A protein and the small-molecule ligand that binds it are described below.
Small molecule (SMILES): CC[C@@H]([C@H](C)O)n1ncn(-c2ccc(N3CCN(c4ccc(OC[C@@H]5CO[C@@](Cn6cncn6)(c6ccc(F)cc6F)C5)cc4)CC3)cc2)c1=O

Binding-site contacts:
Ligand atom OAC contacts residue ALA197 of chain 1.B at 3.0 Å (h-bond).
Ligand atom FAE contacts residue MET92 of chain 1.B at 3.5 Å.
Ligand atom CBJ contacts residue TYR102 of chain 1.B at 3.5 Å (hydrophobic).
Ligand atom CAQ contacts residue ALA277 of chain 1.B at 3.4 Å (hydrophobic).
Ligand atom NBD contacts residue HEM1 of chain 1.G at 1.9 Å.
Ligand atom FAE contacts residue PHE276 of chain 1.B at 3.3 Å.
Ligand atom CAK contacts residue MET446 of chain 1.B at 3.4 Å (hydrophobic).
Ligand atom CAS contacts residue HEM1 of chain 1.G at 2.9 Å.
Ligand atom CAQ contacts residue HEM1 of chain 1.G at 3.0 Å.
Ligand atom CAJ contacts residue MET346 of chain 1.B at 3.4 Å (hydrophobic).
Ligand atom NBE contacts residue ALA277 of chain 1.B at 3.6 Å.
Ligand atom CBB contacts residue TYR89 of chain 1.B at 3.9 Å (hydrophobic).
Ligand atom NBE contacts residue THR281 of chain 1.B at 3.7 Å.
Ligand atom CBM contacts residue PRO196 of chain 1.B at 3.8 Å (hydrophobic).
Ligand atom CAZ contacts residue PRO196 of chain 1.B at 3.8 Å (hydrophobic).
Ligand atom CAI contacts residue MET446 of chain 1.B at 3.5 Å (hydrophobic).
Ligand atom CAB contacts residue LEU194 of chain 1.B at 3.7 Å (hydrophobic).
Ligand atom FAF contacts residue HEM1 of chain 1.G at 3.3 Å.
Ligand atom FAF contacts residue ALA273 of chain 1.B at 3.8 Å.
Ligand atom C32 contacts residue TYR89 of chain 1.B at 3.5 Å (hydrophobic).
Ligand atom CAJ contacts residue PHE91 of chain 1.B at 3.8 Å (hydrophobic).
Ligand atom CBO contacts residue TYR102 of chain 1.B at 3.5 Å (hydrophobic).
Ligand atom CAG contacts residue ALA273 of chain 1.B at 3.7 Å (hydrophobic).
Ligand atom CAN contacts residue PRO196 of chain 1.B at 3.6 Å (hydrophobic).
Ligand atom C7 contacts residue TYR89 of chain 1.B at 3.7 Å (hydrophobic).
Ligand atom CAQ contacts residue THR281 of chain 1.B at 3.6 Å.
Ligand atom OAC contacts residue PRO196 of chain 1.B at 3.4 Å.
Ligand atom CAP contacts residue PHE96 of chain 1.B at 3.8 Å (hydrophobic).
Ligand atom CAB contacts residue PRO196 of chain 1.B at 3.8 Å (hydrophobic).
Ligand atom CAH contacts residue PHE91 of chain 1.B at 3.6 Å (hydrophobic).
Ligand atom CAP contacts residue HEM1 of chain 1.G at 3.7 Å.
Ligand atom CAL contacts residue PRO196 of chain 1.B at 3.6 Å (hydrophobic).
Ligand atom NBV contacts residue LEU342 of chain 1.B at 3.7 Å.
Ligand atom CAV contacts residue MET92 of chain 1.B at 3.8 Å (hydrophobic).
Ligand atom CBO contacts residue HEM1 of chain 1.G at 3.5 Å.
Ligand atom CBJ contacts residue HEM1 of chain 1.G at 3.8 Å.
Ligand atom FAF contacts residue PHE96 of chain 1.B at 3.6 Å.
Ligand atom CAO contacts residue ALA197 of chain 1.B at 3.8 Å (hydrophobic).
Ligand atom CAX contacts residue PRO196 of chain 1.B at 3.7 Å (hydrophobic).
Ligand atom CAH contacts residue TYR89 of chain 1.B at 3.9 Å (hydrophobic).

Sequence of chain 1.B:
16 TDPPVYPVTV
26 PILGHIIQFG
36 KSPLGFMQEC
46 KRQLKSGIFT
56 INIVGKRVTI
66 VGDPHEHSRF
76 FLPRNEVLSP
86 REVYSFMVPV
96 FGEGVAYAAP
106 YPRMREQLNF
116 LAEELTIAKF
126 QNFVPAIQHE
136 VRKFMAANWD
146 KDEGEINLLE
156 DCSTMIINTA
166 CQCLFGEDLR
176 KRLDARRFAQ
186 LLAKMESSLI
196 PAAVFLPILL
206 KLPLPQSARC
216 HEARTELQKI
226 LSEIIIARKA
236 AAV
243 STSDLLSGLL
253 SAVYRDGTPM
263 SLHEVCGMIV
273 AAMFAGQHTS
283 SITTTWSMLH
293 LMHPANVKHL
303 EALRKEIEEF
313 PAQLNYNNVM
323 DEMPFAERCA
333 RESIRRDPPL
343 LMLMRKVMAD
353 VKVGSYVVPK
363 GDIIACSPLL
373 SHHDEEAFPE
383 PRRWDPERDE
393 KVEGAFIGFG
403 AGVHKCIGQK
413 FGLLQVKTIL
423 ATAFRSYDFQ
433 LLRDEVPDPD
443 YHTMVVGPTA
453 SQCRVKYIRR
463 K